The protein below binds the small molecule below.
Small molecule (SMILES): CC(=O)N[C@H]1[C@@H](O[C@@H](CC(=O)O)C(=O)O)O[C@H](CO)[C@@H](O)[C@@H]1O

Sequence of chain 1.A:
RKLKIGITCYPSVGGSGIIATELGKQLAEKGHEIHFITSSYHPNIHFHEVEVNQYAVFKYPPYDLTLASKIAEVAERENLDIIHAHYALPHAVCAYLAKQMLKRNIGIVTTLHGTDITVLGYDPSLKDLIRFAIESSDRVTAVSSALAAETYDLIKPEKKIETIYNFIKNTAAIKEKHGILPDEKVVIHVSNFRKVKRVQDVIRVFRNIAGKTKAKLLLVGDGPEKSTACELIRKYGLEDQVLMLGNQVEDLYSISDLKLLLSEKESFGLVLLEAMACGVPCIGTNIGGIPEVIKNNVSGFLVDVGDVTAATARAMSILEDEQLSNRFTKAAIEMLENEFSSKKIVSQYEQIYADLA

Binding-site contacts:
Ligand atom O7 contacts residue GLU285 of chain 1.A at 3.9 Å.
Ligand atom O15 contacts residue ASN209 of chain 1.A at 3.1 Å (h-bond).
Ligand atom O3 contacts residue GLU285 of chain 1.A at 2.8 Å (salt-bridge).
Ligand atom C6 contacts residue SER19 of chain 1.A at 3.9 Å.
Ligand atom C12 contacts residue ASN209 of chain 1.A at 3.7 Å.
Ligand atom C2 contacts residue HIS123 of chain 1.A at 3.3 Å.
Ligand atom O13 contacts residue SER19 of chain 1.A at 2.8 Å (h-bond).
Ligand atom O16 contacts residue THR125 of chain 1.A at 3.9 Å.
Ligand atom O13 contacts residue VAL16 of chain 1.A at 3.3 Å.
Ligand atom C3 contacts residue PHE287 of chain 1.A at 4.0 Å (hydrophobic).
Ligand atom C7 contacts residue LYS284 of chain 1.A at 3.8 Å.
Ligand atom C6 contacts residue ASN176 of chain 1.A at 3.5 Å.
Ligand atom O4 contacts residue GLY288 of chain 1.A at 3.1 Å (h-bond).
Ligand atom C10 contacts residue VAL16 of chain 1.A at 3.7 Å (hydrophobic).
Ligand atom O6 contacts residue ASN176 of chain 1.A at 2.9 Å (h-bond).
Ligand atom O4 contacts residue PHE287 of chain 1.A at 3.7 Å.
Ligand atom C7 contacts residue SER286 of chain 1.A at 3.7 Å.
Ligand atom O6 contacts residue VAL153 of chain 1.A at 3.5 Å.
Ligand atom C8 contacts residue LYS284 of chain 1.A at 3.5 Å.
Ligand atom O7 contacts residue SER286 of chain 1.A at 2.8 Å (h-bond).
Ligand atom O6 contacts residue HIS123 of chain 1.A at 2.8 Å (h-bond).
Ligand atom C10 contacts residue SER19 of chain 1.A at 3.6 Å.
Ligand atom O3 contacts residue GLY288 of chain 1.A at 3.2 Å (h-bond).
Ligand atom O7 contacts residue HIS123 of chain 1.A at 3.7 Å.
Ligand atom C6 contacts residue HIS123 of chain 1.A at 3.4 Å.
Ligand atom O5 contacts residue HIS123 of chain 1.A at 3.3 Å (h-bond).
Ligand atom C3 contacts residue GLU285 of chain 1.A at 3.3 Å.
Ligand atom O4 contacts residue LEU289 of chain 1.A at 3.3 Å (h-bond).
Ligand atom O14 contacts residue SER19 of chain 1.A at 2.8 Å (h-bond).
Ligand atom C1 contacts residue HIS123 of chain 1.A at 3.3 Å.
Ligand atom C3 contacts residue GLY288 of chain 1.A at 4.0 Å.
Ligand atom O16 contacts residue ARG211 of chain 1.A at 3.6 Å (salt-bridge).
Ligand atom O3 contacts residue SER286 of chain 1.A at 3.0 Å (h-bond).
Ligand atom C4 contacts residue GLY288 of chain 1.A at 3.9 Å.
Ligand atom O7 contacts residue LYS284 of chain 1.A at 3.3 Å (salt-bridge).
Ligand atom C10 contacts residue TYR97 of chain 1.A at 3.9 Å (hydrophobic).
Ligand atom O13 contacts residue TYR97 of chain 1.A at 2.7 Å (h-bond).
Ligand atom O14 contacts residue GLY18 of chain 1.A at 3.2 Å (h-bond).
Ligand atom C4 contacts residue PHE287 of chain 1.A at 4.0 Å (hydrophobic).
Ligand atom O3 contacts residue PHE287 of chain 1.A at 2.9 Å (h-bond).